The protein below binds the small molecule below.
Small molecule (SMILES): CC(=O)N[C@@H]1[C@@H](O)[C@H](O)[C@@H](CO)O[C@H]1O

Sequence of chain 5.B:
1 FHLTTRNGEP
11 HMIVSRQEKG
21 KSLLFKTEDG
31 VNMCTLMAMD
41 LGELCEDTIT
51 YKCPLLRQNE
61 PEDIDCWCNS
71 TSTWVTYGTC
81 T

Binding-site contacts:
Ligand atom C3 contacts residue VAL31 of chain 5.B at 3.0 Å (hydrophobic).
Ligand atom O1 contacts residue MET33 of chain 5.B at 3.9 Å.
Ligand atom O4 contacts residue VAL31 of chain 5.B at 3.3 Å.
Ligand atom C7 contacts residue SER70 of chain 5.B at 4.4 Å.
Ligand atom N2 contacts residue VAL31 of chain 5.B at 4.0 Å.
Ligand atom C7 contacts residue ASN69 of chain 5.B at 3.8 Å.
Ligand atom C2 contacts residue VAL31 of chain 5.B at 4.0 Å (hydrophobic).
Ligand atom C2 contacts residue ASN69 of chain 5.B at 4.2 Å.
Ligand atom O7 contacts residue ASN69 of chain 5.B at 3.8 Å.
Ligand atom O3 contacts residue VAL31 of chain 5.B at 3.6 Å.
Ligand atom C8 contacts residue ASN69 of chain 5.B at 3.4 Å.
Ligand atom O6 contacts residue NAG1 of chain 5.R at 3.0 Å.
Ligand atom C5 contacts residue ASN69 of chain 5.B at 3.7 Å.
Ligand atom C6 contacts residue NAG1 of chain 5.R at 4.3 Å.
Ligand atom O3 contacts residue NAG1 of chain 5.R at 2.6 Å (h-bond).
Ligand atom N2 contacts residue ASN69 of chain 5.B at 4.3 Å.
Ligand atom C5 contacts residue NAG1 of chain 5.R at 4.3 Å.
Ligand atom O1 contacts residue SER70 of chain 5.B at 4.2 Å.
Ligand atom C4 contacts residue NAG1 of chain 5.R at 3.2 Å.
Ligand atom O5 contacts residue MET33 of chain 5.B at 4.2 Å.
Ligand atom C3 contacts residue NAG1 of chain 5.R at 3.7 Å.
Ligand atom C5 contacts residue MET33 of chain 5.B at 3.7 Å (hydrophobic).
Ligand atom O4 contacts residue NAG1 of chain 5.R at 3.0 Å.
Ligand atom C6 contacts residue LEU24 of chain 5.B at 4.5 Å (hydrophobic).
Ligand atom C4 contacts residue VAL31 of chain 5.B at 3.8 Å (hydrophobic).
Ligand atom C6 contacts residue MET33 of chain 5.B at 3.5 Å (hydrophobic).
Ligand atom C8 contacts residue ARG57 of chain 5.B at 4.2 Å.
Ligand atom C6 contacts residue ASN69 of chain 5.B at 4.4 Å.
Ligand atom C1 contacts residue ASN69 of chain 5.B at 2.7 Å.
Ligand atom O1 contacts residue VAL31 of chain 5.B at 3.4 Å (h-bond).
Ligand atom C1 contacts residue VAL31 of chain 5.B at 4.3 Å (hydrophobic).
Ligand atom C8 contacts residue SER70 of chain 5.B at 3.7 Å.
Ligand atom O1 contacts residue ASN69 of chain 5.B at 2.1 Å (h-bond).
Ligand atom O5 contacts residue ASN69 of chain 5.B at 2.8 Å (h-bond).
Ligand atom C5 contacts residue VAL31 of chain 5.B at 4.2 Å (hydrophobic).